Sequence of chain 1.F:
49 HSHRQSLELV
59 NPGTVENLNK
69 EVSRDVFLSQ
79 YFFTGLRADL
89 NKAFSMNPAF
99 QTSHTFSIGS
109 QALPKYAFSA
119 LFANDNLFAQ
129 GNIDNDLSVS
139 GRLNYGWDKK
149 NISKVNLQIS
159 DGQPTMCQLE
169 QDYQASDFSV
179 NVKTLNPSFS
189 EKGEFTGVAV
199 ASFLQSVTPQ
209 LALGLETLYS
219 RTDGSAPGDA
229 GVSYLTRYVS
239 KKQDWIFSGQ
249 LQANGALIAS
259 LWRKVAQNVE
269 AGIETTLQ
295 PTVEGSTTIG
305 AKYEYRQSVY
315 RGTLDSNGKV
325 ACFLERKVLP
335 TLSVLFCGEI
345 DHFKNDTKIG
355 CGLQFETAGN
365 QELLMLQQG

Sequence of chain 1.G:
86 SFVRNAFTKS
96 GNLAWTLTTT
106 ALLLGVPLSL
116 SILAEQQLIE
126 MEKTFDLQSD

Sequence of chain 1.A:
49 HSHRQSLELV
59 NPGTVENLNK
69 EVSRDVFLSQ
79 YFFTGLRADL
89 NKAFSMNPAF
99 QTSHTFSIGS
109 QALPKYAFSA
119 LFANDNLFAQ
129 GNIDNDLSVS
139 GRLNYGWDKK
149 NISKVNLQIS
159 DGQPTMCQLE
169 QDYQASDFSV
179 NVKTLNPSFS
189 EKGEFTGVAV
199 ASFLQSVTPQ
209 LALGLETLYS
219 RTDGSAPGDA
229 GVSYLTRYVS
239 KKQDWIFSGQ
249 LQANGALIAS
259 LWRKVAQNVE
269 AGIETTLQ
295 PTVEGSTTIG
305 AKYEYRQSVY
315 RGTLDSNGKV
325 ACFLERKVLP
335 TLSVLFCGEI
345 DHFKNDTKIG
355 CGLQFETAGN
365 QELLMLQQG

Binding-site contacts:
Ligand atom C2 contacts residue ARG330 of chain 1.F at 4.3 Å.
Ligand atom N contacts residue VAL332 of chain 1.F at 4.4 Å.
Ligand atom O13 contacts residue ARG330 of chain 1.F at 3.2 Å (salt-bridge).
Ligand atom O11 contacts residue ARG330 of chain 1.F at 2.7 Å (salt-bridge).
Ligand atom C31 contacts residue ARG330 of chain 1.F at 4.0 Å.
Ligand atom C32 contacts residue LEU115 of chain 1.G at 4.4 Å (hydrophobic).
Ligand atom O31 contacts residue ARG330 of chain 1.F at 3.6 Å.
Ligand atom C3 contacts residue ARG330 of chain 1.F at 3.4 Å.
Ligand atom O12 contacts residue ALA119 of chain 1.B at 4.5 Å.
Ligand atom O32 contacts residue ARG330 of chain 1.F at 3.5 Å.
Ligand atom C31 contacts residue LEU115 of chain 1.G at 4.1 Å (hydrophobic).
Ligand atom O31 contacts residue VAL338 of chain 1.F at 4.4 Å.
Ligand atom C22 contacts residue LEU115 of chain 1.B at 4.2 Å (hydrophobic).
Ligand atom O32 contacts residue LEU115 of chain 1.G at 3.5 Å.
Ligand atom O14 contacts residue ARG330 of chain 1.F at 3.9 Å.
Ligand atom C21 contacts residue ARG330 of chain 1.A at 3.8 Å.
Ligand atom O22 contacts residue VAL332 of chain 1.A at 4.2 Å.
Ligand atom C23 contacts residue ARG330 of chain 1.A at 4.4 Å.
Ligand atom C1 contacts residue VAL332 of chain 1.F at 4.5 Å (hydrophobic).
Ligand atom C1 contacts residue ARG330 of chain 1.F at 3.6 Å.
Ligand atom C31 contacts residue LEU328 of chain 1.F at 4.5 Å (hydrophobic).
Ligand atom O32 contacts residue LEU328 of chain 1.F at 3.4 Å.
Ligand atom O22 contacts residue ARG330 of chain 1.A at 3.2 Å.
Ligand atom C22 contacts residue ARG330 of chain 1.A at 4.2 Å.
Ligand atom P contacts residue ARG330 of chain 1.F at 3.6 Å.

The small molecule below binds the protein below.
Small molecule (SMILES): CCCCCCCCCCCCCC(=O)OC[C@H](COP(=O)(O)OCCN)OC(=O)CCCCCCCCCCCCC

Sequence of chain 1.B:
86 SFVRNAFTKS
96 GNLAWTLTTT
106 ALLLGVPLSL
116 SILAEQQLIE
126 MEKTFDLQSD